Binding-site contacts:
Ligand atom O2B contacts residue LYS53 of chain 1.B at 3.1 Å (salt-bridge).
Ligand atom O3G contacts residue UAM1 of chain 1.K at 3.2 Å (h-bond).
Ligand atom PG contacts residue ASP220 of chain 1.B at 3.3 Å.
Ligand atom O1B contacts residue GLU36 of chain 1.B at 3.0 Å (salt-bridge).
Ligand atom O1A contacts residue MG1 of chain 1.I at 1.9 Å.
Ligand atom O2G contacts residue ASN208 of chain 1.B at 3.3 Å (h-bond).
Ligand atom N6 contacts residue GLU111 of chain 1.B at 3.2 Å (salt-bridge).
Ligand atom C3' contacts residue GLY207 of chain 1.B at 3.5 Å.
Ligand atom N7 contacts residue PHE219 of chain 1.B at 3.5 Å.
Ligand atom N3B contacts residue ASP220 of chain 1.B at 3.4 Å (salt-bridge).
Ligand atom O1G contacts residue ASP220 of chain 1.B at 3.1 Å (salt-bridge).
Ligand atom N3B contacts residue MG1 of chain 1.I at 2.9 Å.
Ligand atom O2B contacts residue ASP220 of chain 1.B at 3.0 Å (salt-bridge).
Ligand atom O2G contacts residue MG1 of chain 1.I at 1.9 Å.
Ligand atom O2B contacts residue MG1 of chain 1.H at 2.0 Å.
Ligand atom O1G contacts residue UAM1 of chain 1.K at 3.2 Å (h-bond).
Ligand atom O2A contacts residue LYS53 of chain 1.B at 2.8 Å (salt-bridge).
Ligand atom O2G contacts residue ASP203 of chain 1.B at 3.6 Å (salt-bridge).
Ligand atom O2G contacts residue UAM1 of chain 1.K at 3.4 Å (h-bond).
Ligand atom O2B contacts residue ASN37 of chain 1.B at 3.2 Å (h-bond).
Ligand atom PG contacts residue MG1 of chain 1.I at 2.9 Å.
Ligand atom N1 contacts residue ALA113 of chain 1.B at 2.9 Å (h-bond).
Ligand atom PA contacts residue MG1 of chain 1.I at 3.2 Å.
Ligand atom O1B contacts residue ASN37 of chain 1.B at 3.0 Å (h-bond).
Ligand atom PG contacts residue UAM1 of chain 1.K at 3.3 Å.
Ligand atom N3B contacts residue MG1 of chain 1.H at 3.4 Å.
Ligand atom C2 contacts residue ALA113 of chain 1.B at 3.6 Å (hydrophobic).
Ligand atom O2G contacts residue HIS205 of chain 1.B at 3.0 Å (h-bond).
Ligand atom PG contacts residue MG1 of chain 1.H at 3.1 Å.
Ligand atom N6 contacts residue ALA83 of chain 1.B at 3.2 Å.
Ligand atom O1A contacts residue ASN208 of chain 1.B at 3.2 Å (h-bond).
Ligand atom PA contacts residue ASP220 of chain 1.B at 3.6 Å.
Ligand atom O2G contacts residue ASP220 of chain 1.B at 2.9 Å (salt-bridge).
Ligand atom C6 contacts residue ILE51 of chain 1.B at 3.5 Å (hydrophobic).
Ligand atom O1A contacts residue ASP220 of chain 1.B at 3.0 Å (salt-bridge).
Ligand atom O2A contacts residue ASP220 of chain 1.B at 3.3 Å.
Ligand atom PB contacts residue MG1 of chain 1.H at 3.2 Å.
Ligand atom C5 contacts residue PHE219 of chain 1.B at 3.6 Å (hydrophobic).
Ligand atom O1G contacts residue MG1 of chain 1.H at 2.0 Å.
Ligand atom O3' contacts residue GLY207 of chain 1.B at 2.8 Å (h-bond).

This small molecule binds to this protein.
Small molecule (SMILES): Nc1ncnc2c1ncn2[C@@H]1O[C@H](CO[P](=O)(O)O[P](=O)(O)NP(=O)(O)O)[C@@H](O)[C@H]1O

Sequence of chain 1.B:
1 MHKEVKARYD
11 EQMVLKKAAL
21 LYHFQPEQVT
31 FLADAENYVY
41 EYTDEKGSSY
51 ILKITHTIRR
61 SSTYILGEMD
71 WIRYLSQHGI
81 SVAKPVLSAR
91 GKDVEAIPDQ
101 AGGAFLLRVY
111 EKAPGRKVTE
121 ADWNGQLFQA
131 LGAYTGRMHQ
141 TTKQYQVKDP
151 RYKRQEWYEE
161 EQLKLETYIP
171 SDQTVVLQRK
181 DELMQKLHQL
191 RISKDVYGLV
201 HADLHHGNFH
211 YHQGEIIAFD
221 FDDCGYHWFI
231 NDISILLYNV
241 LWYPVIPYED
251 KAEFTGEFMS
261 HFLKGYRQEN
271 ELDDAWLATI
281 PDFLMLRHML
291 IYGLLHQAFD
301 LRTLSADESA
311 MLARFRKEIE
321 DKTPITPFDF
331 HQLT